Binding-site contacts:
Ligand atom O2' contacts residue TRP56 of chain 1.A at 4.2 Å.
Ligand atom C8 contacts residue TRP56 of chain 1.A at 3.7 Å (hydrophobic).
Ligand atom C5 contacts residue B121 of chain 1.C at 3.9 Å.
Ligand atom C5' contacts residue TRP56 of chain 1.A at 3.9 Å (hydrophobic).
Ligand atom N9 contacts residue PRO63 of chain 1.A at 3.9 Å.
Ligand atom N6 contacts residue PRO129 of chain 1.B at 3.7 Å.
Ligand atom C2' contacts residue PRO63 of chain 1.A at 3.9 Å (hydrophobic).
Ligand atom C6 contacts residue PRO129 of chain 1.B at 3.8 Å (hydrophobic).
Ligand atom C6 contacts residue B121 of chain 1.C at 4.3 Å.
Ligand atom N9 contacts residue B121 of chain 1.C at 3.9 Å.
Ligand atom C2 contacts residue SER127 of chain 1.B at 3.5 Å.
Ligand atom C3' contacts residue TRP56 of chain 1.A at 3.2 Å (hydrophobic).
Ligand atom N3 contacts residue PRO63 of chain 1.A at 4.0 Å.
Ligand atom O4' contacts residue B121 of chain 1.C at 3.3 Å (h-bond).
Ligand atom O2' contacts residue GLU66 of chain 1.A at 2.5 Å (salt-bridge).
Ligand atom N3 contacts residue B121 of chain 1.C at 3.7 Å.
Ligand atom N7 contacts residue B121 of chain 1.C at 3.4 Å (h-bond).
Ligand atom C2 contacts residue PRO129 of chain 1.B at 4.2 Å (hydrophobic).
Ligand atom C8 contacts residue B121 of chain 1.C at 3.6 Å.
Ligand atom C5' contacts residue B121 of chain 1.C at 2.5 Å.
Ligand atom O2' contacts residue PRO63 of chain 1.A at 3.2 Å.
Ligand atom C1' contacts residue B121 of chain 1.C at 3.9 Å.
Ligand atom N3 contacts residue HIS67 of chain 1.A at 3.6 Å.
Ligand atom C4' contacts residue B121 of chain 1.C at 3.2 Å.
Ligand atom C1' contacts residue GLU66 of chain 1.A at 3.5 Å.
Ligand atom O3' contacts residue B121 of chain 1.C at 4.2 Å.
Ligand atom O4' contacts residue GLU66 of chain 1.A at 4.0 Å.
Ligand atom C2 contacts residue HIS67 of chain 1.A at 4.0 Å.
Ligand atom C2' contacts residue GLU66 of chain 1.A at 3.5 Å.
Ligand atom C2' contacts residue TRP56 of chain 1.A at 3.7 Å (hydrophobic).
Ligand atom C8 contacts residue PRO63 of chain 1.A at 4.2 Å (hydrophobic).
Ligand atom O2' contacts residue SER62 of chain 1.A at 4.3 Å.
Ligand atom N1 contacts residue PRO129 of chain 1.B at 3.8 Å.
Ligand atom N1 contacts residue SER127 of chain 1.B at 3.9 Å.
Ligand atom O3' contacts residue TRP56 of chain 1.A at 3.3 Å.
Ligand atom O3' contacts residue GLU66 of chain 1.A at 3.8 Å.
Ligand atom C1' contacts residue PRO63 of chain 1.A at 4.1 Å (hydrophobic).
Ligand atom C4 contacts residue B121 of chain 1.C at 4.3 Å.
Ligand atom O3' contacts residue GLY53 of chain 1.A at 4.2 Å.
Ligand atom C4 contacts residue PRO63 of chain 1.A at 3.9 Å (hydrophobic).

Sequence of chain 1.A:
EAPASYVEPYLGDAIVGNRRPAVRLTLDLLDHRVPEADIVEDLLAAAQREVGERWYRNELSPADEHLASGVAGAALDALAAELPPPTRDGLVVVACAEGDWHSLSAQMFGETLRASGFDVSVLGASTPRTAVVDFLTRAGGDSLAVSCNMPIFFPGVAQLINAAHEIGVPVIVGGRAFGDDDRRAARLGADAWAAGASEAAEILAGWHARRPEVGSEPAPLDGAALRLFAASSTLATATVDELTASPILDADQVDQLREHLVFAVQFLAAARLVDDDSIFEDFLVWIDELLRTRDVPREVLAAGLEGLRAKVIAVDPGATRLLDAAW

This protein binds this small molecule.
Small molecule (SMILES): C[C@H]1O[C@@H](n2cnc3c(N)ncnc32)[C@H](O)[C@@H]1O

Sequence of chain 1.B:
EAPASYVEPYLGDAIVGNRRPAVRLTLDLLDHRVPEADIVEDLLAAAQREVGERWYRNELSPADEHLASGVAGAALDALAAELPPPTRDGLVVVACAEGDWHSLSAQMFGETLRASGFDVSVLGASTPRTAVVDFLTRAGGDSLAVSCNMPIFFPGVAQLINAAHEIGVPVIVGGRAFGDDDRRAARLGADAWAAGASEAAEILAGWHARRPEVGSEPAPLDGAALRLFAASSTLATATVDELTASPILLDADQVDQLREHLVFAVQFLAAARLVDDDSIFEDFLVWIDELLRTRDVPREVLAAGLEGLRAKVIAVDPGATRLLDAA